Sequence of chain 1.CB:
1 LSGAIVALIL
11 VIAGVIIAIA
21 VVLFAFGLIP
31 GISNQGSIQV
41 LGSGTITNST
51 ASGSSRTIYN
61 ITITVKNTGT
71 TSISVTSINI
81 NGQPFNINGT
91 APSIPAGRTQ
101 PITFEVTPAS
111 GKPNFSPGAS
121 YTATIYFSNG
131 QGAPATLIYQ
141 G

Binding-site contacts:
Ligand atom C3 contacts residue ASN88 of chain 1.CB at 3.8 Å.
Ligand atom C2 contacts residue ILE58 of chain 1.CB at 3.8 Å (hydrophobic).
Ligand atom C8 contacts residue ILE58 of chain 1.CB at 3.7 Å (hydrophobic).
Ligand atom C1 contacts residue ARG56 of chain 1.CB at 4.0 Å.
Ligand atom C5 contacts residue ASN88 of chain 1.CB at 3.7 Å.
Ligand atom C7 contacts residue ARG56 of chain 1.CB at 4.4 Å.
Ligand atom O5 contacts residue GLU105 of chain 1.CB at 4.2 Å.
Ligand atom O6 contacts residue GLY89 of chain 1.CB at 4.3 Å.
Ligand atom C2 contacts residue ARG56 of chain 1.CB at 4.4 Å.
Ligand atom O5 contacts residue GLY89 of chain 1.CB at 3.6 Å.
Ligand atom C7 contacts residue ASN88 of chain 1.CB at 4.1 Å.
Ligand atom C4 contacts residue ASN88 of chain 1.CB at 4.3 Å.
Ligand atom N2 contacts residue ARG56 of chain 1.CB at 3.6 Å (salt-bridge).
Ligand atom N2 contacts residue ILE58 of chain 1.CB at 3.3 Å.
Ligand atom C8 contacts residue SER54 of chain 1.CB at 4.4 Å.
Ligand atom C2 contacts residue ASN88 of chain 1.CB at 2.5 Å.
Ligand atom C1 contacts residue ILE58 of chain 1.CB at 4.2 Å (hydrophobic).
Ligand atom N2 contacts residue ASN88 of chain 1.CB at 2.9 Å (h-bond).
Ligand atom O7 contacts residue ILE58 of chain 1.CB at 3.9 Å.
Ligand atom C2 contacts residue GLU105 of chain 1.CB at 4.4 Å.
Ligand atom O5 contacts residue ASN88 of chain 1.CB at 2.5 Å (h-bond).
Ligand atom C5 contacts residue GLY89 of chain 1.CB at 4.2 Å.
Ligand atom C1 contacts residue ASN88 of chain 1.CB at 1.5 Å.
Ligand atom C7 contacts residue ILE58 of chain 1.CB at 3.4 Å (hydrophobic).
Ligand atom C6 contacts residue GLY89 of chain 1.CB at 3.4 Å.
Ligand atom C8 contacts residue ARG56 of chain 1.CB at 3.7 Å.

The protein below binds the small molecule below.
Small molecule (SMILES): CC(=O)N[C@@H]1[C@@H](O)[C@H](O)[C@@H](CO)O[C@H]1O